The protein below binds the small molecule below.
Small molecule (SMILES): CC(=O)N[C@H]1[C@H](O[C@H]2[C@H](O)[C@@H](NC(C)=O)CO[C@@H]2CO)O[C@H](CO)[C@@H](O)[C@@H]1O

Sequence of chain 1.A:
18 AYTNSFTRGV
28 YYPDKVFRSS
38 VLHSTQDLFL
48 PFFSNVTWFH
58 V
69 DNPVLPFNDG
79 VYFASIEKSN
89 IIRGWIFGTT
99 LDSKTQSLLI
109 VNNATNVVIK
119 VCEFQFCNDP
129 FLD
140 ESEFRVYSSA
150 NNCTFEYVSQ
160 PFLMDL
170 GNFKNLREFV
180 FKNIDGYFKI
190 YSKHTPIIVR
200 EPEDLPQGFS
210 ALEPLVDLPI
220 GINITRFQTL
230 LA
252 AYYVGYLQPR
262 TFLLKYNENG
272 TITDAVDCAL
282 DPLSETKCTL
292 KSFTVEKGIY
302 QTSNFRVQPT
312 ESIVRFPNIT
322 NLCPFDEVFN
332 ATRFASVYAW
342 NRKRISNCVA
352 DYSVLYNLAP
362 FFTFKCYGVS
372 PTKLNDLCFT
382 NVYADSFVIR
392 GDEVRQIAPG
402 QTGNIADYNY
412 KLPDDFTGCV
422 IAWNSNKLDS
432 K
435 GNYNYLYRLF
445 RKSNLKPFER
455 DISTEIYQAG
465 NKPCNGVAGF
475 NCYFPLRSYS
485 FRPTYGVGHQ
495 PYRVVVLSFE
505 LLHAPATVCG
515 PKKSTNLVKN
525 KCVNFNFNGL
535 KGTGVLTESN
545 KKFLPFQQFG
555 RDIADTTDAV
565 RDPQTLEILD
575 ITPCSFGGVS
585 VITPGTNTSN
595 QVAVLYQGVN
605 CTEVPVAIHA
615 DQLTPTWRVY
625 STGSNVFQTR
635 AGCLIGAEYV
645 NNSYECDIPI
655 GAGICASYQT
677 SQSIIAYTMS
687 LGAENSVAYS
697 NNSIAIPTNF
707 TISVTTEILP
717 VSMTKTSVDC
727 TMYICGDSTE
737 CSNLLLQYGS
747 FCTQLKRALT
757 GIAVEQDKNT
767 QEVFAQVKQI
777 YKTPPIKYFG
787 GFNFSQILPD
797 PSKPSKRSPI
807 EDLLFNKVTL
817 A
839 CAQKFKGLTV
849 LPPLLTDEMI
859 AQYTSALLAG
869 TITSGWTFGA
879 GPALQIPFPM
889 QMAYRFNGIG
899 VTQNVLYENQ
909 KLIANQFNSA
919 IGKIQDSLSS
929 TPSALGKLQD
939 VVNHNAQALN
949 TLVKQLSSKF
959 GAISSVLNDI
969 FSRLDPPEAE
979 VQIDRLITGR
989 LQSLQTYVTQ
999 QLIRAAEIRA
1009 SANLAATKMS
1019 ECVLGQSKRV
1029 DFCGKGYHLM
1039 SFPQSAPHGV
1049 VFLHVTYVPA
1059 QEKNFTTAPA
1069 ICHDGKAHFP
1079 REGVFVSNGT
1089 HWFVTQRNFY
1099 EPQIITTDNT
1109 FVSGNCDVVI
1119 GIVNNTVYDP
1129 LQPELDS

Binding-site contacts:
Ligand atom C1 contacts residue ASN705 of chain 1.A at 1.4 Å.
Ligand atom O5 contacts residue ASN705 of chain 1.A at 2.3 Å (h-bond).
Ligand atom O4 contacts residue LEU910 of chain 1.A at 4.0 Å.
Ligand atom C4 contacts residue LEU910 of chain 1.A at 4.3 Å (hydrophobic).
Ligand atom C3 contacts residue ASN705 of chain 1.A at 3.8 Å.
Ligand atom O7 contacts residue ASN705 of chain 1.A at 3.5 Å (h-bond).
Ligand atom O7 contacts residue GLN1059 of chain 1.A at 4.0 Å.
Ligand atom C4 contacts residue ASN705 of chain 1.A at 4.2 Å.
Ligand atom C5 contacts residue LEU910 of chain 1.A at 4.1 Å (hydrophobic).
Ligand atom N2 contacts residue ASN705 of chain 1.A at 2.9 Å (h-bond).
Ligand atom C7 contacts residue ASN705 of chain 1.A at 3.4 Å.
Ligand atom C2 contacts residue ASN705 of chain 1.A at 2.4 Å.
Ligand atom C3 contacts residue LEU910 of chain 1.A at 4.0 Å (hydrophobic).
Ligand atom C5 contacts residue ASN705 of chain 1.A at 3.6 Å.